Sequence of chain 3.A:
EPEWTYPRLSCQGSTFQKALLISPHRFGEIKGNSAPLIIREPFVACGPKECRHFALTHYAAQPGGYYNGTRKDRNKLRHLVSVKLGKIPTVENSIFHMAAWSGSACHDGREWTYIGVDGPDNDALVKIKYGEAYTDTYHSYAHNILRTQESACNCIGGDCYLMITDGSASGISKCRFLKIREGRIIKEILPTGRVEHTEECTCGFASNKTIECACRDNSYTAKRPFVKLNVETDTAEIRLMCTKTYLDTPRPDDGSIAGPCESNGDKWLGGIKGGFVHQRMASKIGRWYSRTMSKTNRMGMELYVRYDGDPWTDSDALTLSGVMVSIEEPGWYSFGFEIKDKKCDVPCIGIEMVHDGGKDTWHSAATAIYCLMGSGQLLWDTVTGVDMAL

Binding-site contacts:
Ligand atom N2 contacts residue ASN208 of chain 3.A at 3.6 Å.
Ligand atom O5 contacts residue PRO7 of chain 3.A at 4.3 Å.
Ligand atom C7 contacts residue PRO7 of chain 3.A at 3.3 Å (hydrophobic).
Ligand atom N2 contacts residue ARG8 of chain 3.A at 3.9 Å.
Ligand atom C2 contacts residue ASN208 of chain 3.A at 3.7 Å.
Ligand atom C8 contacts residue PRO7 of chain 3.A at 3.5 Å (hydrophobic).
Ligand atom O5 contacts residue ASN208 of chain 3.A at 2.6 Å (h-bond).
Ligand atom O6 contacts residue TYR6 of chain 3.A at 3.3 Å.
Ligand atom C5 contacts residue ASN208 of chain 3.A at 4.0 Å.
Ligand atom C6 contacts residue TYR6 of chain 3.A at 4.4 Å (hydrophobic).
Ligand atom O7 contacts residue LEU9 of chain 3.A at 3.9 Å.
Ligand atom O6 contacts residue ASN208 of chain 3.A at 4.1 Å.
Ligand atom C1 contacts residue ASN208 of chain 3.A at 2.7 Å.
Ligand atom C6 contacts residue ASN208 of chain 3.A at 4.5 Å.
Ligand atom C8 contacts residue ARG8 of chain 3.A at 3.7 Å.
Ligand atom O3 contacts residue ARG8 of chain 3.A at 4.3 Å.
Ligand atom C7 contacts residue LEU9 of chain 3.A at 4.4 Å (hydrophobic).
Ligand atom C3 contacts residue PRO7 of chain 3.A at 3.6 Å (hydrophobic).
Ligand atom C2 contacts residue PRO7 of chain 3.A at 3.1 Å (hydrophobic).
Ligand atom C1 contacts residue PRO7 of chain 3.A at 3.0 Å (hydrophobic).
Ligand atom O7 contacts residue PRO7 of chain 3.A at 4.4 Å.
Ligand atom C8 contacts residue LEU9 of chain 3.A at 4.0 Å (hydrophobic).
Ligand atom C1 contacts residue TYR6 of chain 3.A at 4.1 Å (hydrophobic).
Ligand atom N2 contacts residue PRO7 of chain 3.A at 2.5 Å (h-bond).
Ligand atom C7 contacts residue ARG8 of chain 3.A at 4.0 Å.
Ligand atom C5 contacts residue TYR6 of chain 3.A at 4.1 Å (hydrophobic).
Ligand atom O3 contacts residue PRO7 of chain 3.A at 4.4 Å.
Ligand atom O5 contacts residue TYR6 of chain 3.A at 4.1 Å.
Ligand atom C8 contacts residue ARG280 of chain 3.A at 3.6 Å.
Ligand atom C3 contacts residue ARG8 of chain 3.A at 4.3 Å.

The protein below binds the small molecule below.
Small molecule (SMILES): CC(=O)N[C@@H]1[C@@H](O)[C@H](O)[C@@H](CO)O[C@H]1O